Sequence of chain 1.C:
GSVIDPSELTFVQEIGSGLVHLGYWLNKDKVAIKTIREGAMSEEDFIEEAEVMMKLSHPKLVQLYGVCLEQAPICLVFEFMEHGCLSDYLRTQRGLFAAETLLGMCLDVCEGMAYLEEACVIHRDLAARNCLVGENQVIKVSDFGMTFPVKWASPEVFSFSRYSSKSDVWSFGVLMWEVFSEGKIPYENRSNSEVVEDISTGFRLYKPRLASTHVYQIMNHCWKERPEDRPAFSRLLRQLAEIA

The small molecule below binds the protein below.
Small molecule (SMILES): CCC(O)(CC)c1ccc2c(-c3ccc(OC)cc3)c(-c3n[nH]c4ccsc34)[nH]c2c1

Binding-site contacts:
Ligand atom CAU contacts residue LEU135 of chain 1.C at 3.5 Å (hydrophobic).
Ligand atom CAV contacts residue LEU135 of chain 1.C at 3.6 Å (hydrophobic).
Ligand atom CAI contacts residue MET84 of chain 1.C at 3.4 Å (hydrophobic).
Ligand atom CAD contacts residue MET84 of chain 1.C at 3.6 Å (hydrophobic).
Ligand atom CAV contacts residue PHE81 of chain 1.C at 3.7 Å (hydrophobic).
Ligand atom CAI contacts residue PHE83 of chain 1.C at 3.6 Å (hydrophobic).
Ligand atom CBC contacts residue CYS88 of chain 1.C at 3.8 Å (hydrophobic).
Ligand atom CAZ contacts residue VAL23 of chain 1.C at 3.6 Å (hydrophobic).
Ligand atom CBB contacts residue CYS88 of chain 1.C at 3.8 Å (hydrophobic).
Ligand atom CAP contacts residue ALA35 of chain 1.C at 3.8 Å (hydrophobic).
Ligand atom CAT contacts residue ALA35 of chain 1.C at 3.7 Å (hydrophobic).
Ligand atom CAZ contacts residue GLY16 of chain 1.C at 3.7 Å.
Ligand atom CAY contacts residue VAL23 of chain 1.C at 3.6 Å (hydrophobic).
Ligand atom NAR contacts residue MET84 of chain 1.C at 3.5 Å (h-bond).
Ligand atom NAE contacts residue MET84 of chain 1.C at 2.9 Å (h-bond).
Ligand atom NAE contacts residue PHE83 of chain 1.C at 3.4 Å.
Ligand atom CAA contacts residue ILE15 of chain 1.C at 3.8 Å (hydrophobic).
Ligand atom CAH contacts residue ILE15 of chain 1.C at 3.6 Å (hydrophobic).
Ligand atom CAP contacts residue LEU135 of chain 1.C at 3.8 Å (hydrophobic).
Ligand atom CAD contacts residue PHE83 of chain 1.C at 3.5 Å (hydrophobic).
Ligand atom CAF contacts residue MET84 of chain 1.C at 3.9 Å (hydrophobic).
Ligand atom NAR contacts residue LEU135 of chain 1.C at 3.8 Å.
Ligand atom CAI contacts residue GLY87 of chain 1.C at 3.4 Å.
Ligand atom NAQ contacts residue ALA35 of chain 1.C at 3.6 Å.
Ligand atom CAD contacts residue GLY87 of chain 1.C at 3.7 Å.
Ligand atom OAL contacts residue GLU85 of chain 1.C at 2.9 Å (salt-bridge).
Ligand atom NAQ contacts residue GLU82 of chain 1.C at 3.8 Å.
Ligand atom CAU contacts residue ALA35 of chain 1.C at 3.5 Å (hydrophobic).
Ligand atom CAI contacts residue ILE15 of chain 1.C at 3.6 Å (hydrophobic).
Ligand atom CAT contacts residue LEU135 of chain 1.C at 3.6 Å (hydrophobic).
Ligand atom CAG contacts residue ILE15 of chain 1.C at 3.7 Å (hydrophobic).
Ligand atom CAH contacts residue GLY87 of chain 1.C at 3.5 Å.
Ligand atom CAO contacts residue HIS86 of chain 1.C at 3.6 Å.
Ligand atom NAQ contacts residue MET84 of chain 1.C at 3.0 Å (h-bond).
Ligand atom NAE contacts residue ILE15 of chain 1.C at 3.8 Å.
Ligand atom NAR contacts residue ALA35 of chain 1.C at 3.4 Å.
Ligand atom NAR contacts residue GLU82 of chain 1.C at 3.0 Å (salt-bridge).
Ligand atom NAE contacts residue GLY87 of chain 1.C at 3.7 Å.
Ligand atom CBC contacts residue LEU135 of chain 1.C at 3.5 Å (hydrophobic).
Ligand atom CAN contacts residue ILE15 of chain 1.C at 3.6 Å (hydrophobic).